The small molecule below binds the protein below.
Small molecule (SMILES): CC[C@H](C)[C@H](NC(=O)[C@H](CO)NC(=O)[C@H](CCCN=C(N)N)NC(=O)[C@@H](NC(=O)[C@@H]1CCCN1C(=O)[C@@H]1CCCN1C(=O)[C@H](C)N)C(C)C)C(=O)N[C@H](C=O)Cc1ccc(O)cc1

Binding-site contacts:
Ligand atom CG contacts residue TYR273 of chain 4.U at 3.6 Å (hydrophobic).
Ligand atom C contacts residue THR235 of chain 4.U at 3.6 Å.
Ligand atom CG2 contacts residue ASN281 of chain 4.U at 3.6 Å.
Ligand atom N contacts residue TYR273 of chain 4.U at 3.9 Å.
Ligand atom CD contacts residue TYR273 of chain 4.U at 3.3 Å (hydrophobic).
Ligand atom CB contacts residue TYR238 of chain 4.U at 3.6 Å (hydrophobic).
Ligand atom CG contacts residue HIS277 of chain 4.U at 3.8 Å.
Ligand atom C contacts residue THR235 of chain 4.U at 3.6 Å.
Ligand atom C contacts residue ASN227 of chain 4.U at 3.5 Å.
Ligand atom CG1 contacts residue VAL280 of chain 4.U at 4.0 Å (hydrophobic).
Ligand atom CB contacts residue HIS277 of chain 4.U at 3.7 Å.
Ligand atom CG contacts residue ASP233 of chain 4.U at 3.0 Å.
Ligand atom CG2 contacts residue LEU286 of chain 4.U at 3.7 Å (hydrophobic).
Ligand atom O contacts residue ASN281 of chain 4.U at 2.6 Å (h-bond).
Ligand atom CD contacts residue HIS277 of chain 4.U at 3.9 Å.
Ligand atom C contacts residue TYR94 of chain 4.U at 4.0 Å (hydrophobic).
Ligand atom C contacts residue LEU286 of chain 4.U at 3.8 Å (hydrophobic).
Ligand atom CB contacts residue LEU286 of chain 4.U at 3.9 Å (hydrophobic).
Ligand atom O contacts residue THR235 of chain 4.U at 3.1 Å (h-bond).
Ligand atom CG1 contacts residue TYR94 of chain 4.U at 3.8 Å (hydrophobic).
Ligand atom CG2 contacts residue PHE278 of chain 4.U at 3.7 Å (hydrophobic).
Ligand atom N contacts residue ASN227 of chain 4.U at 3.0 Å (h-bond).
Ligand atom CG2 contacts residue HIS277 of chain 4.U at 3.3 Å.
Ligand atom C contacts residue THR235 of chain 4.U at 3.6 Å.
Ligand atom O contacts residue HIS277 of chain 4.U at 3.4 Å.
Ligand atom CA contacts residue ASN227 of chain 4.U at 3.7 Å.
Ligand atom O contacts residue THR235 of chain 4.U at 3.0 Å (h-bond).
Ligand atom CA contacts residue THR235 of chain 4.U at 3.6 Å.
Ligand atom O contacts residue LEU286 of chain 4.U at 3.2 Å.
Ligand atom N contacts residue THR235 of chain 4.U at 3.9 Å.
Ligand atom CD1 contacts residue TYR94 of chain 4.U at 3.5 Å (hydrophobic).
Ligand atom CG contacts residue LYS234 of chain 4.U at 3.3 Å.
Ligand atom CG2 contacts residue GLU236 of chain 4.U at 3.3 Å.
Ligand atom O contacts residue TYR94 of chain 4.U at 2.9 Å.
Ligand atom O contacts residue ASN227 of chain 4.U at 3.6 Å.
Ligand atom C contacts residue ASN281 of chain 4.U at 3.8 Å.
Ligand atom CB contacts residue ASP233 of chain 4.U at 3.0 Å.
Ligand atom O contacts residue LYS234 of chain 4.U at 3.6 Å.
Ligand atom CD1 contacts residue TYR91 of chain 4.U at 3.9 Å (hydrophobic).
Ligand atom N contacts residue THR235 of chain 4.U at 3.5 Å (h-bond).

Sequence of chain 4.U:
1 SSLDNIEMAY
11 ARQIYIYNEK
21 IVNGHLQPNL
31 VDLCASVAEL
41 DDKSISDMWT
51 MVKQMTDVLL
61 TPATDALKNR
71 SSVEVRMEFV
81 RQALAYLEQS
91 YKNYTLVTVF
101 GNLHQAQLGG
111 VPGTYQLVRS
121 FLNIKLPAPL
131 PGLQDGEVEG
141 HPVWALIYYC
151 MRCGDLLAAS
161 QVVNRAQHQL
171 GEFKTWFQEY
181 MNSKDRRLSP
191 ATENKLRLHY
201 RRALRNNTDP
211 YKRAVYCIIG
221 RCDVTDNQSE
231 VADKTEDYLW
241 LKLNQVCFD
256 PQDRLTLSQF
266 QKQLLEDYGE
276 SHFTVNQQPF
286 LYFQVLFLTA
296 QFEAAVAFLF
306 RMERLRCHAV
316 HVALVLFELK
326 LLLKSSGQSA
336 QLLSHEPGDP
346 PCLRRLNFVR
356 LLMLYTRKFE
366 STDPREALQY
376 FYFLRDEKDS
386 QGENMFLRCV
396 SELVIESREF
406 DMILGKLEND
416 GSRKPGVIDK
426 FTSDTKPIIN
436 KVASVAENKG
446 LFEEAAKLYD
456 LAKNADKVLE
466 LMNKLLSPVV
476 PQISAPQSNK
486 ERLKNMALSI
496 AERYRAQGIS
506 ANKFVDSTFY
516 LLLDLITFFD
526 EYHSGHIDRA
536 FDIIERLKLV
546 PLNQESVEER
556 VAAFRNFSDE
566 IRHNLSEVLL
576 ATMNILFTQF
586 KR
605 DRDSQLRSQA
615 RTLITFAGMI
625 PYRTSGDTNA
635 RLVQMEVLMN